Binding-site contacts:
Ligand atom C5 contacts residue ASN801 of chain 1.A at 3.7 Å.
Ligand atom O5 contacts residue ASN801 of chain 1.A at 2.4 Å (h-bond).
Ligand atom C6 contacts residue GLN804 of chain 1.A at 4.2 Å.
Ligand atom C1 contacts residue ASN801 of chain 1.A at 1.4 Å.
Ligand atom C5 contacts residue GLN804 of chain 1.A at 4.2 Å.
Ligand atom C3 contacts residue ASN801 of chain 1.A at 3.6 Å.
Ligand atom O3 contacts residue ASN801 of chain 1.A at 3.9 Å.
Ligand atom O4 contacts residue SER803 of chain 1.A at 4.3 Å.
Ligand atom N2 contacts residue ASN801 of chain 1.A at 3.3 Å (h-bond).
Ligand atom C4 contacts residue ASN801 of chain 1.A at 4.2 Å.
Ligand atom C5 contacts residue SER803 of chain 1.A at 3.7 Å.
Ligand atom O5 contacts residue GLN804 of chain 1.A at 4.1 Å.
Ligand atom C2 contacts residue ASN801 of chain 1.A at 2.4 Å.
Ligand atom O5 contacts residue SER803 of chain 1.A at 3.5 Å (h-bond).
Ligand atom C1 contacts residue SER803 of chain 1.A at 3.4 Å.
Ligand atom C7 contacts residue ASN801 of chain 1.A at 4.3 Å.

Sequence of chain 1.A:
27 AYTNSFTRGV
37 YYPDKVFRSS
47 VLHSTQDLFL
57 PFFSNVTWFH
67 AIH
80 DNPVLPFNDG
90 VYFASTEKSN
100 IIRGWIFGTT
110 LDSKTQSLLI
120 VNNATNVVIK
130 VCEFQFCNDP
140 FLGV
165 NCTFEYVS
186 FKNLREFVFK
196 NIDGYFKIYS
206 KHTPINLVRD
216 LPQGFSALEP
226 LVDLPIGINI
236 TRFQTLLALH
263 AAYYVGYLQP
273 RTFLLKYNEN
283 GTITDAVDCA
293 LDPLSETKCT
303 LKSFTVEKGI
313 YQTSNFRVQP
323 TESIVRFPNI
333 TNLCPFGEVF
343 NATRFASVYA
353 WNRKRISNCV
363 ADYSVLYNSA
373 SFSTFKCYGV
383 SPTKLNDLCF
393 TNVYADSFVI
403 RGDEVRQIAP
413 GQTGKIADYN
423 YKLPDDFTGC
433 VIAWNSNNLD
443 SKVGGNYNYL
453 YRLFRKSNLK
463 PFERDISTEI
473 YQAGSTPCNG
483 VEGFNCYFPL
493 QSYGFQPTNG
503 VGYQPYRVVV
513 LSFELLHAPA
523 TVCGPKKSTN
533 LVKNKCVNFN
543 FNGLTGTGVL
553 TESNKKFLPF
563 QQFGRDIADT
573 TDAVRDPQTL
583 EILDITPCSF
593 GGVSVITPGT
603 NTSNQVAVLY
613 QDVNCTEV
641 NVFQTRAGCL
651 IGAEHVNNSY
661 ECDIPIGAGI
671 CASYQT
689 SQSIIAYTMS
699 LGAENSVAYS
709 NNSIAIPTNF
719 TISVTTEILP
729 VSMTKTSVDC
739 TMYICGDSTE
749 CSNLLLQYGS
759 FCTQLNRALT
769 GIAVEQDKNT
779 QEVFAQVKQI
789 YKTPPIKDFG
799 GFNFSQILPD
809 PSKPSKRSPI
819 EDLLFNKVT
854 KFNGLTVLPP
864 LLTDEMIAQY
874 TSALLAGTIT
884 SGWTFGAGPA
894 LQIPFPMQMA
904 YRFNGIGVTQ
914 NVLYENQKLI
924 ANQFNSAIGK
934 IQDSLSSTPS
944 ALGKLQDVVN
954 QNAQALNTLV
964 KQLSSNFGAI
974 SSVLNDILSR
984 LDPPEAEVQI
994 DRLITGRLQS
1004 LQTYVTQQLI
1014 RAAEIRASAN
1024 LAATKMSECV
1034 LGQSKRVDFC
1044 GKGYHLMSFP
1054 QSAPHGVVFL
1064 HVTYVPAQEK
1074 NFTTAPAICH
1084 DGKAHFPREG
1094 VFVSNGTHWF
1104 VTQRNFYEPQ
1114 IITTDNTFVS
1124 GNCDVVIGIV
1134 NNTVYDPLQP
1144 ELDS

This small molecule binds to this protein.
Small molecule (SMILES): CC(=O)N[C@@H]1[C@@H](O)[C@H](O)[C@@H](CO)O[C@H]1O